Binding-site contacts:
Ligand atom C1 contacts residue GLU221 of chain 1.A at 3.9 Å.
Ligand atom O6 contacts residue GLN222 of chain 1.A at 2.8 Å (h-bond).
Ligand atom O5 contacts residue GLY220 of chain 1.A at 3.9 Å.
Ligand atom O3 contacts residue GLY106 of chain 1.A at 3.0 Å (h-bond).
Ligand atom C5 contacts residue PHE132 of chain 1.A at 3.8 Å (hydrophobic).
Ligand atom O4 contacts residue GLY106 of chain 1.A at 3.3 Å (h-bond).
Ligand atom O3 contacts residue SER137 of chain 1.A at 3.8 Å.
Ligand atom O2 contacts residue GLY105 of chain 1.A at 3.9 Å.
Ligand atom O6 contacts residue GLY220 of chain 1.A at 3.1 Å (h-bond).
Ligand atom O4 contacts residue GLU221 of chain 1.A at 2.7 Å (salt-bridge).
Ligand atom O3 contacts residue GLY105 of chain 1.A at 3.6 Å.
Ligand atom C4 contacts residue ASP86 of chain 1.A at 3.4 Å.
Ligand atom O6 contacts residue ALA85 of chain 1.A at 3.6 Å.
Ligand atom O2 contacts residue GLY220 of chain 1.A at 3.5 Å.
Ligand atom C3 contacts residue GLU221 of chain 1.A at 3.5 Å.
Ligand atom O5 contacts residue GLU221 of chain 1.A at 3.0 Å (salt-bridge).
Ligand atom O2 contacts residue SER137 of chain 1.A at 2.8 Å (h-bond).
Ligand atom C6 contacts residue ALA85 of chain 1.A at 3.8 Å (hydrophobic).
Ligand atom O4 contacts residue PHE132 of chain 1.A at 3.5 Å.
Ligand atom C6 contacts residue GLN222 of chain 1.A at 3.6 Å.
Ligand atom O2 contacts residue PHE132 of chain 1.A at 3.6 Å.
Ligand atom C6 contacts residue PHE132 of chain 1.A at 3.6 Å (hydrophobic).
Ligand atom O6 contacts residue ASP136 of chain 1.A at 2.9 Å (salt-bridge).
Ligand atom C5 contacts residue GLU221 of chain 1.A at 4.0 Å.
Ligand atom C4 contacts residue GLU221 of chain 1.A at 3.4 Å.
Ligand atom C5 contacts residue GLU221 of chain 1.A at 3.6 Å.
Ligand atom O6 contacts residue ASP86 of chain 1.A at 2.9 Å (salt-bridge).
Ligand atom C4 contacts residue GLY105 of chain 1.A at 3.9 Å.
Ligand atom O4 contacts residue ASP86 of chain 1.A at 2.6 Å (salt-bridge).
Ligand atom O5 contacts residue ASP136 of chain 1.A at 3.7 Å.
Ligand atom O4 contacts residue ASN138 of chain 1.A at 3.1 Å (h-bond).
Ligand atom C6 contacts residue GLU221 of chain 1.A at 3.8 Å.
Ligand atom C4 contacts residue GLY106 of chain 1.A at 3.7 Å.
Ligand atom O1 contacts residue GLU221 of chain 1.A at 4.0 Å.
Ligand atom C6 contacts residue ASP86 of chain 1.A at 3.5 Å.
Ligand atom C2 contacts residue PHE132 of chain 1.A at 4.0 Å (hydrophobic).
Ligand atom C3 contacts residue GLY106 of chain 1.A at 3.9 Å.
Ligand atom O6 contacts residue GLU221 of chain 1.A at 2.9 Å (salt-bridge).
Ligand atom O2 contacts residue ASP136 of chain 1.A at 3.5 Å (salt-bridge).
Ligand atom C3 contacts residue SER137 of chain 1.A at 4.0 Å.

A small-molecule ligand and the protein it binds are described below.
Small molecule (SMILES): CO[C@H]1O[C@H](CO)[C@@H](O)[C@H](O[C@H]2O[C@H](CO)[C@@H](O)[C@H](O)[C@@H]2O)[C@@H]1O

Sequence of chain 1.A:
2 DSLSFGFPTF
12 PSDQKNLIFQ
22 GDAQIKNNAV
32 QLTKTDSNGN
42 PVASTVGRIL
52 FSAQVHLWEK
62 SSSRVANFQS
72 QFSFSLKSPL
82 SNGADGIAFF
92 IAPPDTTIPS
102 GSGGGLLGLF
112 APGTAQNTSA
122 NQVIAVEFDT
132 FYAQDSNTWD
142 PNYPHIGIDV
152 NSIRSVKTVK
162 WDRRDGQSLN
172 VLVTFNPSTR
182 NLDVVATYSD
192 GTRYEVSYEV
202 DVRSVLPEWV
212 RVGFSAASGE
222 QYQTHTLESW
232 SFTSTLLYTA